Binding-site contacts:
Ligand atom CZ2 contacts residue PHE317 of chain 1.B at 3.4 Å (hydrophobic).
Ligand atom N contacts residue GLU199 of chain 1.B at 3.0 Å (salt-bridge).
Ligand atom CE2 contacts residue GLY161 of chain 1.B at 3.2 Å.
Ligand atom CZ2 contacts residue GLY161 of chain 1.B at 3.2 Å.
Ligand atom NE1 contacts residue GLY161 of chain 1.B at 3.6 Å.
Ligand atom CD2 contacts residue GLY161 of chain 1.B at 3.2 Å.
Ligand atom OXT contacts residue GLY163 of chain 1.B at 3.3 Å (h-bond).
Ligand atom NE1 contacts residue GLN284 of chain 1.B at 3.3 Å.
Ligand atom CD2 contacts residue GLN284 of chain 1.B at 3.6 Å.
Ligand atom CE2 contacts residue THR160 of chain 1.B at 3.9 Å.
Ligand atom CD1 contacts residue GLY161 of chain 1.B at 3.7 Å.
Ligand atom CG contacts residue GLN284 of chain 1.B at 3.7 Å.
Ligand atom CE2 contacts residue TYR159 of chain 1.B at 3.8 Å (hydrophobic).
Ligand atom CE2 contacts residue GLN284 of chain 1.B at 3.5 Å.
Ligand atom CH2 contacts residue THR160 of chain 1.B at 3.5 Å.
Ligand atom O contacts residue GLU199 of chain 1.B at 3.2 Å (salt-bridge).
Ligand atom CZ3 contacts residue CYS309 of chain 1.B at 3.6 Å (hydrophobic).
Ligand atom CG contacts residue GLY161 of chain 1.B at 3.4 Å.
Ligand atom CB contacts residue GLY161 of chain 1.B at 3.7 Å.
Ligand atom CH2 contacts residue PHE317 of chain 1.B at 3.9 Å (hydrophobic).
Ligand atom N contacts residue GLN284 of chain 1.B at 2.6 Å (h-bond).
Ligand atom O contacts residue GLY163 of chain 1.B at 3.9 Å.
Ligand atom CE3 contacts residue GLY161 of chain 1.B at 3.4 Å.
Ligand atom CD1 contacts residue GLN194 of chain 1.B at 3.4 Å.
Ligand atom NE1 contacts residue GLN194 of chain 1.B at 3.0 Å (h-bond).
Ligand atom C contacts residue GLY163 of chain 1.B at 3.7 Å.
Ligand atom CB contacts residue ARG162 of chain 1.B at 3.5 Å.
Ligand atom CB contacts residue GLY163 of chain 1.B at 3.6 Å.
Ligand atom CZ2 contacts residue TYR159 of chain 1.B at 3.8 Å (hydrophobic).
Ligand atom CA contacts residue GLN313 of chain 1.B at 3.2 Å.
Ligand atom CG contacts residue ARG162 of chain 1.B at 3.7 Å.
Ligand atom CZ2 contacts residue THR160 of chain 1.B at 3.5 Å.
Ligand atom CH2 contacts residue CYS309 of chain 1.B at 3.9 Å (hydrophobic).
Ligand atom CD1 contacts residue THR196 of chain 1.B at 3.7 Å.
Ligand atom CA contacts residue GLN284 of chain 1.B at 3.8 Å.
Ligand atom N contacts residue GLN313 of chain 1.B at 3.2 Å (h-bond).
Ligand atom CH2 contacts residue GLY161 of chain 1.B at 3.3 Å.
Ligand atom CZ3 contacts residue GLY161 of chain 1.B at 3.3 Å.
Ligand atom CD1 contacts residue GLN284 of chain 1.B at 3.3 Å.
Ligand atom NE1 contacts residue TYR159 of chain 1.B at 3.3 Å (h-bond).

Sequence of chain 1.B:
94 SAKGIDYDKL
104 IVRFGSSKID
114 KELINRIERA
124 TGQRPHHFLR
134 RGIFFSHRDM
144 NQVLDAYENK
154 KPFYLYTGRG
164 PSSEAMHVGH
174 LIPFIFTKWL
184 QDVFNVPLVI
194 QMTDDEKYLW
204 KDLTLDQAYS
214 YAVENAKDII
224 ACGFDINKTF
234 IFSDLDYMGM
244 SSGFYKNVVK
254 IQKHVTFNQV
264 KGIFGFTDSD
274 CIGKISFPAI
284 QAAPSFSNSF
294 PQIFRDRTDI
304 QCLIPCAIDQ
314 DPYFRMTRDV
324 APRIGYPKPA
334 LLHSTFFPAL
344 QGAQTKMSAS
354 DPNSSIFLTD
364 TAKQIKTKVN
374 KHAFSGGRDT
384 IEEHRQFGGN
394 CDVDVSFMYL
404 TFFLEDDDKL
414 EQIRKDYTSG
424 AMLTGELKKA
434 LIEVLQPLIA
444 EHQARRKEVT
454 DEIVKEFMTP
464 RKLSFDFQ

A protein and the small-molecule ligand that binds it are described below.
Small molecule (SMILES): N[C@@H](Cc1c[nH]c2ccccc12)C(=O)O